Binding-site contacts:
Ligand atom C4 contacts residue GLU51 of chain 1.B at 3.4 Å.
Ligand atom O4 contacts residue GLU51 of chain 1.B at 2.6 Å (salt-bridge).
Ligand atom C6 contacts residue GLN61 of chain 1.B at 3.8 Å.
Ligand atom O8 contacts residue GLN61 of chain 1.B at 3.6 Å (h-bond).
Ligand atom O7 contacts residue GLY33 of chain 1.C at 3.2 Å.
Ligand atom C6 contacts residue GLN56 of chain 1.B at 4.3 Å.
Ligand atom O8 contacts residue TRP88 of chain 1.B at 4.2 Å.
Ligand atom N1 contacts residue TYR12 of chain 1.B at 3.8 Å.
Ligand atom O1 contacts residue TRP88 of chain 1.B at 3.5 Å (h-bond).
Ligand atom O2 contacts residue LYS91 of chain 1.B at 4.3 Å.
Ligand atom O6 contacts residue GLN61 of chain 1.B at 2.9 Å (h-bond).
Ligand atom O8 contacts residue TYR12 of chain 1.B at 4.0 Å.
Ligand atom C4 contacts residue TRP88 of chain 1.B at 3.3 Å (hydrophobic).
Ligand atom O4 contacts residue GLN56 of chain 1.B at 3.8 Å.
Ligand atom C7 contacts residue TRP88 of chain 1.B at 4.1 Å (hydrophobic).
Ligand atom C5 contacts residue TRP88 of chain 1.B at 3.4 Å (hydrophobic).
Ligand atom O4 contacts residue LYS91 of chain 1.B at 3.6 Å.
Ligand atom O3 contacts residue TRP88 of chain 1.B at 3.5 Å.
Ligand atom O6 contacts residue GLN56 of chain 1.B at 3.9 Å.
Ligand atom O7 contacts residue TYR12 of chain 1.B at 3.7 Å.
Ligand atom N1 contacts residue GLY33 of chain 1.C at 3.6 Å.
Ligand atom O2 contacts residue ASN90 of chain 1.B at 3.2 Å (h-bond).
Ligand atom C3 contacts residue ASN90 of chain 1.B at 3.9 Å.
Ligand atom C2 contacts residue ASN90 of chain 1.B at 4.4 Å.
Ligand atom O3 contacts residue LYS91 of chain 1.B at 3.0 Å.
Ligand atom C2 contacts residue LYS91 of chain 1.B at 4.1 Å.
Ligand atom C3 contacts residue LYS91 of chain 1.B at 4.0 Å.
Ligand atom C4 contacts residue LYS91 of chain 1.B at 4.4 Å.
Ligand atom O6 contacts residue HIS57 of chain 1.B at 3.6 Å.
Ligand atom O8 contacts residue ALA32 of chain 1.C at 3.9 Å.
Ligand atom C6 contacts residue HIS57 of chain 1.B at 3.6 Å.
Ligand atom C8 contacts residue TRP88 of chain 1.B at 4.0 Å (hydrophobic).
Ligand atom O6 contacts residue TRP88 of chain 1.B at 3.7 Å.
Ligand atom O5 contacts residue GLN56 of chain 1.B at 3.8 Å.
Ligand atom O3 contacts residue ASN90 of chain 1.B at 2.9 Å (h-bond).
Ligand atom O8 contacts residue GLY33 of chain 1.C at 2.7 Å (h-bond).
Ligand atom C6 contacts residue TRP88 of chain 1.B at 3.4 Å (hydrophobic).
Ligand atom O3 contacts residue GLU51 of chain 1.B at 4.2 Å.
Ligand atom C9 contacts residue TYR12 of chain 1.B at 4.4 Å (hydrophobic).
Ligand atom C3 contacts residue TRP88 of chain 1.B at 3.3 Å (hydrophobic).

Sequence of chain 1.C:
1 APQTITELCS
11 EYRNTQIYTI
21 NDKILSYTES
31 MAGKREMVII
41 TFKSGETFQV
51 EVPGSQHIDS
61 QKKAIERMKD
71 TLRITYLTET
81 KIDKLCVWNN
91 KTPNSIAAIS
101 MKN

Sequence of chain 1.B:
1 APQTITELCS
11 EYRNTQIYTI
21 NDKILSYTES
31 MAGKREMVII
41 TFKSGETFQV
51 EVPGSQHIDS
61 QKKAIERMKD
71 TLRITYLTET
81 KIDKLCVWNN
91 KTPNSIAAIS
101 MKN

The protein below binds the small molecule below.
Small molecule (SMILES): O=[N+]([O-])c1cccc(O[C@H]2O[C@H](CO)[C@H](O)[C@H](O)[C@H]2O)c1